Sequence of chain 2.A:
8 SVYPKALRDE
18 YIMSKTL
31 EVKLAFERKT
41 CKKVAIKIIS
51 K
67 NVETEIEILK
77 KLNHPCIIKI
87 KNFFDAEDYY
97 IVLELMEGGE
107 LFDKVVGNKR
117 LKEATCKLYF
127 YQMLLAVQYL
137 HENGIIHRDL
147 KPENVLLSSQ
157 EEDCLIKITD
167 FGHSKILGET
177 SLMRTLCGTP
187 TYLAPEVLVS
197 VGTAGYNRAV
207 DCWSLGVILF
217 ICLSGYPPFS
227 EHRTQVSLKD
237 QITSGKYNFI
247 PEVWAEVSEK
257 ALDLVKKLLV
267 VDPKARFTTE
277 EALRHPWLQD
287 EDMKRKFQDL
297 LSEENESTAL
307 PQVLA

This small molecule binds to this protein.
Small molecule (SMILES): Cc1n[nH]c(N)c1-c1cccs1

Binding-site contacts:
Ligand atom C9 contacts residue LEU152 of chain 2.A at 4.0 Å (hydrophobic).
Ligand atom C9 contacts residue VAL32 of chain 2.A at 4.0 Å (hydrophobic).
Ligand atom N7 contacts residue MET102 of chain 2.A at 3.6 Å (h-bond).
Ligand atom S11 contacts residue VAL32 of chain 2.A at 3.8 Å.
Ligand atom C1 contacts residue THR165 of chain 2.A at 4.3 Å.
Ligand atom N3 contacts residue LEU152 of chain 2.A at 4.4 Å.
Ligand atom N contacts residue MET102 of chain 2.A at 2.8 Å (h-bond).
Ligand atom C5 contacts residue LEU152 of chain 2.A at 3.9 Å (hydrophobic).
Ligand atom C13 contacts residue VAL32 of chain 2.A at 3.8 Å (hydrophobic).
Ligand atom C4 contacts residue LEU152 of chain 2.A at 4.2 Å (hydrophobic).
Ligand atom C1 contacts residue LEU152 of chain 2.A at 4.0 Å (hydrophobic).
Ligand atom C6 contacts residue VAL32 of chain 2.A at 4.5 Å (hydrophobic).
Ligand atom C6 contacts residue ALA45 of chain 2.A at 3.9 Å (hydrophobic).
Ligand atom N7 contacts residue LEU101 of chain 2.A at 3.9 Å.
Ligand atom C4 contacts residue MET102 of chain 2.A at 3.8 Å (hydrophobic).
Ligand atom N7 contacts residue ALA45 of chain 2.A at 3.7 Å.
Ligand atom N contacts residue ALA45 of chain 2.A at 4.2 Å.
Ligand atom C12 contacts residue VAL32 of chain 2.A at 3.9 Å (hydrophobic).
Ligand atom C6 contacts residue GLU100 of chain 2.A at 4.0 Å.
Ligand atom S11 contacts residue LEU24 of chain 2.A at 3.9 Å.
Ligand atom C10 contacts residue LEU152 of chain 2.A at 3.9 Å (hydrophobic).
Ligand atom C12 contacts residue GLU106 of chain 2.A at 3.6 Å.
Ligand atom N contacts residue LEU152 of chain 2.A at 4.2 Å.
Ligand atom C6 contacts residue LEU152 of chain 2.A at 3.6 Å (hydrophobic).
Ligand atom C1 contacts residue ALA45 of chain 2.A at 4.1 Å (hydrophobic).
Ligand atom N7 contacts residue LEU152 of chain 2.A at 3.8 Å.
Ligand atom C1 contacts residue LEU99 of chain 2.A at 3.6 Å (hydrophobic).
Ligand atom N contacts residue LEU101 of chain 2.A at 3.8 Å.
Ligand atom N3 contacts residue MET102 of chain 2.A at 3.3 Å (h-bond).
Ligand atom C5 contacts residue ALA45 of chain 2.A at 4.5 Å (hydrophobic).
Ligand atom N7 contacts residue GLU100 of chain 2.A at 3.0 Å (salt-bridge).
Ligand atom C13 contacts residue GLU106 of chain 2.A at 4.1 Å.
Ligand atom C5 contacts residue VAL32 of chain 2.A at 4.1 Å (hydrophobic).
Ligand atom C1 contacts residue GLU100 of chain 2.A at 4.2 Å.
Ligand atom C10 contacts residue VAL32 of chain 2.A at 3.8 Å (hydrophobic).
Ligand atom N contacts residue GLU100 of chain 2.A at 3.8 Å.